Binding-site contacts:
Ligand atom O5 contacts residue ASP131 of chain 1.A at 4.2 Å.
Ligand atom C2 contacts residue ASP131 of chain 1.A at 3.5 Å.
Ligand atom C6 contacts residue ARG130 of chain 1.A at 3.9 Å.
Ligand atom O5 contacts residue ARG130 of chain 1.A at 3.9 Å.
Ligand atom O3 contacts residue ASP131 of chain 1.A at 4.4 Å.
Ligand atom C5 contacts residue ASP131 of chain 1.A at 4.3 Å.
Ligand atom O1 contacts residue ARG130 of chain 1.A at 3.8 Å.
Ligand atom C1 contacts residue ASP131 of chain 1.A at 3.0 Å.
Ligand atom O1 contacts residue ASP131 of chain 1.A at 3.0 Å (salt-bridge).
Ligand atom C3 contacts residue ASP131 of chain 1.A at 3.3 Å.
Ligand atom C1 contacts residue ARG130 of chain 1.A at 4.1 Å.
Ligand atom O2 contacts residue ASP131 of chain 1.A at 3.3 Å (salt-bridge).
Ligand atom C4 contacts residue ASP131 of chain 1.A at 4.0 Å.
Ligand atom C5 contacts residue ARG130 of chain 1.A at 4.2 Å.

Sequence of chain 1.A:
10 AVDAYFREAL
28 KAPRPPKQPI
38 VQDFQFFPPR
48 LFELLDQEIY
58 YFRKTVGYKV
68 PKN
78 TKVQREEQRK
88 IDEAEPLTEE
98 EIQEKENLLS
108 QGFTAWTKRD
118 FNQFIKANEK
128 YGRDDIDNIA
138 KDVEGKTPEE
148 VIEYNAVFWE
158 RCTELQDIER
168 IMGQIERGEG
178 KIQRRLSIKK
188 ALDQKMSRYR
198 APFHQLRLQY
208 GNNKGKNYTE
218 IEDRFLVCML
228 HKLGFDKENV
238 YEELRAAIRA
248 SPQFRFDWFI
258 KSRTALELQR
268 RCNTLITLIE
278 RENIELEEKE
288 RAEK

A small-molecule ligand and the protein it binds are described below.
Small molecule (SMILES): OC[C@@H]1C[C@H](O)[C@@H](O)[C@@H](O)O1